Binding-site contacts:
Ligand atom O4 contacts residue GLU695 of chain 1.A at 3.3 Å (salt-bridge).
Ligand atom N8 contacts residue TYR445 of chain 1.A at 3.2 Å.
Ligand atom O4 contacts residue MET698 of chain 1.A at 3.6 Å.
Ligand atom C8 contacts residue THR475 of chain 1.A at 3.3 Å.
Ligand atom N8 contacts residue PRO473 of chain 1.A at 2.8 Å (h-bond).
Ligand atom O4 contacts residue LEU694 of chain 1.A at 3.6 Å.
Ligand atom N1 contacts residue GLU695 of chain 1.A at 3.7 Å.
Ligand atom O92 contacts residue ARG480 of chain 1.A at 2.4 Å (salt-bridge).
Ligand atom O2 contacts residue GLY643 of chain 1.A at 3.6 Å.
Ligand atom N8 contacts residue GLU695 of chain 1.A at 3.5 Å (salt-bridge).
Ligand atom N3 contacts residue THR645 of chain 1.A at 3.0 Å (h-bond).
Ligand atom C4 contacts residue MET698 of chain 1.A at 3.7 Å (hydrophobic).
Ligand atom F5 contacts residue THR676 of chain 1.A at 3.1 Å.
Ligand atom C7 contacts residue GLY643 of chain 1.A at 3.7 Å.
Ligand atom C8 contacts residue GLU695 of chain 1.A at 3.3 Å.
Ligand atom C9 contacts residue ARG480 of chain 1.A at 3.1 Å.
Ligand atom C9 contacts residue SER644 of chain 1.A at 3.6 Å.
Ligand atom F5 contacts residue TYR445 of chain 1.A at 3.7 Å.
Ligand atom O92 contacts residue LEU474 of chain 1.A at 3.6 Å.
Ligand atom O91 contacts residue ARG480 of chain 1.A at 2.5 Å (salt-bridge).
Ligand atom C9 contacts residue TYR445 of chain 1.A at 3.7 Å (hydrophobic).
Ligand atom C4 contacts residue GLU695 of chain 1.A at 3.7 Å.
Ligand atom C7 contacts residue TYR445 of chain 1.A at 3.5 Å (hydrophobic).
Ligand atom O2 contacts residue THR645 of chain 1.A at 2.8 Å (h-bond).
Ligand atom C6 contacts residue TYR445 of chain 1.A at 3.4 Å (hydrophobic).
Ligand atom N3 contacts residue GLU695 of chain 1.A at 3.3 Å.
Ligand atom C2 contacts residue THR645 of chain 1.A at 3.3 Å.
Ligand atom C7 contacts residue SER644 of chain 1.A at 3.6 Å.
Ligand atom C5 contacts residue MET698 of chain 1.A at 3.5 Å (hydrophobic).
Ligand atom O92 contacts residue THR475 of chain 1.A at 2.6 Å (h-bond).
Ligand atom C2 contacts residue GLU695 of chain 1.A at 3.3 Å.
Ligand atom F5 contacts residue MET698 of chain 1.A at 3.1 Å.
Ligand atom F5 contacts residue GLU397 of chain 1.A at 3.4 Å.
Ligand atom N8 contacts residue THR475 of chain 1.A at 3.3 Å (h-bond).
Ligand atom C8 contacts residue SER644 of chain 1.A at 3.4 Å.
Ligand atom O91 contacts residue SER644 of chain 1.A at 3.0 Å (h-bond).
Ligand atom C9 contacts residue THR475 of chain 1.A at 3.7 Å.
Ligand atom O2 contacts residue SER644 of chain 1.A at 3.0 Å (h-bond).
Ligand atom O91 contacts residue TYR445 of chain 1.A at 3.2 Å.
Ligand atom O2 contacts residue GLU695 of chain 1.A at 3.2 Å (salt-bridge).

Sequence of chain 1.A:
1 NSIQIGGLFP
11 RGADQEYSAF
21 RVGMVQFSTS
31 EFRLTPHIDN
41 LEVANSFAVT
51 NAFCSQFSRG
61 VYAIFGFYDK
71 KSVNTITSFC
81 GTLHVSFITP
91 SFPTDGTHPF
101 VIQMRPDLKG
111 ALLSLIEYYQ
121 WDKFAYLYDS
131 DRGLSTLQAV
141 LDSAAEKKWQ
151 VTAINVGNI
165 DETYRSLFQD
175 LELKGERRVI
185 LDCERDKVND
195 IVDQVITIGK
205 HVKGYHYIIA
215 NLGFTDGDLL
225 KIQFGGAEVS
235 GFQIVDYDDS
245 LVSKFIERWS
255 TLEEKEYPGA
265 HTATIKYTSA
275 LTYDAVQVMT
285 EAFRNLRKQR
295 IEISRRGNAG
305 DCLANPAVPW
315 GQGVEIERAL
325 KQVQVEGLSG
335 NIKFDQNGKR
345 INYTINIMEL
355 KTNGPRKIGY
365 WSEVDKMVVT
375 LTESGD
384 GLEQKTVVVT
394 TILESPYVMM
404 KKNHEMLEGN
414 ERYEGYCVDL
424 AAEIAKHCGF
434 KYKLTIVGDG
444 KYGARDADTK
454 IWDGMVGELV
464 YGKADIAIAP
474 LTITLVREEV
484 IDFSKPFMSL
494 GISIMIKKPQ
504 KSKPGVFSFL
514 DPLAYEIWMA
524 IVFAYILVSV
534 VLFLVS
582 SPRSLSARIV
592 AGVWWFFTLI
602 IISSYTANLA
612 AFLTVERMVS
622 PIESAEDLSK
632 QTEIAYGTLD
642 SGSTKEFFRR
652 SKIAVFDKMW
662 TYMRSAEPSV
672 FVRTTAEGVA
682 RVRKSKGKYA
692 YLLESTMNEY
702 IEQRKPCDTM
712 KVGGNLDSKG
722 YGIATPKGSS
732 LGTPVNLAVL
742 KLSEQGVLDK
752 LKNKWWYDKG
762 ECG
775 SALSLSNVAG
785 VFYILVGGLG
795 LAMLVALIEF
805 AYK

The protein below binds the small molecule below.
Small molecule (SMILES): N[C@@H](Cn1cc(F)c(=O)[nH]c1=O)C(=O)O